Sequence of chain 2.A:
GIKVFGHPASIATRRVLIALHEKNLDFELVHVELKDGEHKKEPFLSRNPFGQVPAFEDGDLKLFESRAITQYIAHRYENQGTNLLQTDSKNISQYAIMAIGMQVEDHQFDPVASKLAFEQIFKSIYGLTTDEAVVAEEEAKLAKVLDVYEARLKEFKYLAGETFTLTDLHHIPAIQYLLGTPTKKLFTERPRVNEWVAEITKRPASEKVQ

Binding-site contacts:
Ligand atom C7 contacts residue ILE12 of chain 1.A at 3.8 Å (hydrophobic).
Ligand atom OXT contacts residue ARG68 of chain 1.A at 3.4 Å (salt-bridge).
Ligand atom OXT contacts residue SER67 of chain 1.A at 2.6 Å (h-bond).
Ligand atom SG contacts residue SER11 of chain 1.A at 3.9 Å.
Ligand atom N contacts residue GLU66 of chain 1.A at 3.0 Å (salt-bridge).
Ligand atom O contacts residue GLY52 of chain 1.A at 3.7 Å.
Ligand atom OXT contacts residue LYS41 of chain 1.A at 3.9 Å.
Ligand atom O contacts residue GLN53 of chain 1.A at 3.8 Å.
Ligand atom C contacts residue VAL54 of chain 1.A at 3.9 Å (hydrophobic).
Ligand atom CG contacts residue GLN53 of chain 1.A at 4.0 Å.
Ligand atom N contacts residue VAL54 of chain 1.A at 2.9 Å (h-bond).
Ligand atom OXT contacts residue ALA13 of chain 1.A at 3.9 Å.
Ligand atom OXT contacts residue ARG16 of chain 1.A at 3.8 Å.
Ligand atom C contacts residue HIS40 of chain 1.A at 4.0 Å.
Ligand atom CG contacts residue ALA13 of chain 1.A at 4.0 Å (hydrophobic).
Ligand atom O3 contacts residue ILE12 of chain 1.A at 3.2 Å.
Ligand atom O contacts residue SER67 of chain 1.A at 3.0 Å (h-bond).
Ligand atom CG contacts residue VAL54 of chain 1.A at 3.2 Å (hydrophobic).
Ligand atom OXT contacts residue HIS40 of chain 1.A at 3.7 Å.
Ligand atom CB contacts residue SER11 of chain 1.A at 3.3 Å.
Ligand atom O contacts residue GLN53 of chain 1.A at 3.3 Å.
Ligand atom C7 contacts residue SER115 of chain 1.A at 3.9 Å.
Ligand atom C12 contacts residue PHE123 of chain 1.A at 3.8 Å (hydrophobic).
Ligand atom C1 contacts residue SER11 of chain 1.A at 3.3 Å.
Ligand atom N contacts residue GLN53 of chain 1.A at 3.9 Å.
Ligand atom C2 contacts residue ILE12 of chain 1.A at 3.9 Å (hydrophobic).
Ligand atom O contacts residue GLU66 of chain 1.A at 3.4 Å.
Ligand atom O contacts residue LYS41 of chain 1.A at 3.4 Å (salt-bridge).
Ligand atom C contacts residue SER67 of chain 1.A at 3.5 Å.
Ligand atom C11 contacts residue PHE123 of chain 1.A at 3.5 Å (hydrophobic).
Ligand atom C contacts residue LYS41 of chain 1.A at 3.9 Å.
Ligand atom O contacts residue PRO55 of chain 1.A at 3.8 Å.
Ligand atom CA contacts residue HIS40 of chain 1.A at 3.7 Å.
Ligand atom CA contacts residue GLU66 of chain 1.A at 3.5 Å.
Ligand atom CA contacts residue VAL54 of chain 1.A at 3.8 Å (hydrophobic).
Ligand atom CD contacts residue VAL54 of chain 1.A at 3.4 Å (hydrophobic).
Ligand atom CB contacts residue VAL54 of chain 1.A at 3.6 Å (hydrophobic).
Ligand atom C5 contacts residue PHE123 of chain 1.A at 3.1 Å (hydrophobic).
Ligand atom O contacts residue VAL54 of chain 1.A at 2.8 Å (h-bond).
Ligand atom C6 contacts residue PHE123 of chain 1.A at 3.9 Å (hydrophobic).

A small-molecule ligand and the protein it binds are described below.
Small molecule (SMILES): CC(C)N(C(=O)CSC[C@H](NC(=O)CC[C@H](N)C(=O)O)C(=O)NCC(=O)O)c1ccc(F)cc1

Sequence of chain 1.A:
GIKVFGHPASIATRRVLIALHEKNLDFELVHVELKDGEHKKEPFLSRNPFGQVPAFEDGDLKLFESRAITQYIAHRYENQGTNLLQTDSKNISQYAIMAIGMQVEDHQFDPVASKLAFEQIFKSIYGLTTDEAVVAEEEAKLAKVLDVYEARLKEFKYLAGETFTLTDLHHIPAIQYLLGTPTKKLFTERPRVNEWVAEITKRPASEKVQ